Sequence of chain 2.A:
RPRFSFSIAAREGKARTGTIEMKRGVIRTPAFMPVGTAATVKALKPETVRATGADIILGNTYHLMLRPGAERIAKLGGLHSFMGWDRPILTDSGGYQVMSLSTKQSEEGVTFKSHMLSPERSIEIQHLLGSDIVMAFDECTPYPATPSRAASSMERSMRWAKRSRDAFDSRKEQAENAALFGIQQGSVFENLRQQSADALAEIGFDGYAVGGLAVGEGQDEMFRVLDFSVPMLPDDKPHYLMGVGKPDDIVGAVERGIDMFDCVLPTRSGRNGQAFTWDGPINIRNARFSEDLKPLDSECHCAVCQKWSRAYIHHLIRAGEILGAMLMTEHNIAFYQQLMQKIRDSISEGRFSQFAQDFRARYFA

This small molecule binds to this protein.
Small molecule (SMILES): Nc1nc(-c2ccccc2)nc(=O)[nH]1

Binding-site contacts:
Ligand atom N7 contacts residue MET260 of chain 2.A at 3.5 Å.
Ligand atom C2 contacts residue MET260 of chain 2.A at 4.2 Å (hydrophobic).
Ligand atom C4 contacts residue TYR106 of chain 2.A at 3.7 Å (hydrophobic).
Ligand atom O8 contacts residue CYS158 of chain 2.A at 3.4 Å (h-bond).
Ligand atom N5 contacts residue TYR106 of chain 2.A at 3.2 Å.
Ligand atom O8 contacts residue GLY230 of chain 2.A at 2.8 Å (h-bond).
Ligand atom C4 contacts residue MET260 of chain 2.A at 4.0 Å (hydrophobic).
Ligand atom C2 contacts residue ASP156 of chain 2.A at 3.7 Å.
Ligand atom O8 contacts residue GLN203 of chain 2.A at 3.0 Å (h-bond).
Ligand atom N7 contacts residue SER103 of chain 2.A at 4.0 Å.
Ligand atom N3 contacts residue CYS158 of chain 2.A at 3.8 Å.
Ligand atom C2 contacts residue CYS158 of chain 2.A at 3.7 Å (hydrophobic).
Ligand atom N5 contacts residue MET260 of chain 2.A at 3.4 Å.
Ligand atom N7 contacts residue TYR106 of chain 2.A at 3.8 Å.
Ligand atom C6 contacts residue TYR106 of chain 2.A at 3.5 Å (hydrophobic).
Ligand atom C14 contacts residue GLY261 of chain 2.A at 3.6 Å.
Ligand atom N1 contacts residue CYS158 of chain 2.A at 4.1 Å.
Ligand atom C6 contacts residue ASP156 of chain 2.A at 3.8 Å.
Ligand atom C10 contacts residue TYR106 of chain 2.A at 3.8 Å (hydrophobic).
Ligand atom C2 contacts residue GLY230 of chain 2.A at 3.8 Å.
Ligand atom N3 contacts residue TYR106 of chain 2.A at 4.0 Å.
Ligand atom N1 contacts residue ASP156 of chain 2.A at 2.9 Å (salt-bridge).
Ligand atom N7 contacts residue ASP156 of chain 2.A at 3.0 Å (salt-bridge).
Ligand atom N7 contacts residue ILE201 of chain 2.A at 4.2 Å.
Ligand atom C2 contacts residue GLY229 of chain 2.A at 4.2 Å.
Ligand atom C13 contacts residue MET260 of chain 2.A at 4.2 Å (hydrophobic).
Ligand atom C11 contacts residue ALA232 of chain 2.A at 3.8 Å (hydrophobic).
Ligand atom C2 contacts residue GLN203 of chain 2.A at 3.9 Å.
Ligand atom C11 contacts residue TYR106 of chain 2.A at 3.5 Å (hydrophobic).
Ligand atom C9 contacts residue ALA232 of chain 2.A at 4.2 Å (hydrophobic).
Ligand atom N1 contacts residue MET260 of chain 2.A at 3.9 Å.
Ligand atom N3 contacts residue GLY230 of chain 2.A at 4.1 Å.
Ligand atom C9 contacts residue GLY261 of chain 2.A at 3.6 Å.
Ligand atom O8 contacts residue GLY229 of chain 2.A at 3.4 Å.
Ligand atom N1 contacts residue GLN203 of chain 2.A at 4.1 Å.
Ligand atom C12 contacts residue TYR106 of chain 2.A at 3.8 Å (hydrophobic).
Ligand atom C6 contacts residue MET260 of chain 2.A at 3.4 Å (hydrophobic).
Ligand atom O8 contacts residue ASP156 of chain 2.A at 3.6 Å.
Ligand atom N1 contacts residue TYR106 of chain 2.A at 4.2 Å.
Ligand atom C10 contacts residue ALA232 of chain 2.A at 3.4 Å (hydrophobic).